This small molecule binds to this protein.
Small molecule (SMILES): CC(=O)COc1cc2cc(c1)C(=O)N[C@H]([C@H](O)CNCc1cccc(C(C)C)c1)Cc1cccc(c1)OCCCCO2

Sequence of chain 1.B:
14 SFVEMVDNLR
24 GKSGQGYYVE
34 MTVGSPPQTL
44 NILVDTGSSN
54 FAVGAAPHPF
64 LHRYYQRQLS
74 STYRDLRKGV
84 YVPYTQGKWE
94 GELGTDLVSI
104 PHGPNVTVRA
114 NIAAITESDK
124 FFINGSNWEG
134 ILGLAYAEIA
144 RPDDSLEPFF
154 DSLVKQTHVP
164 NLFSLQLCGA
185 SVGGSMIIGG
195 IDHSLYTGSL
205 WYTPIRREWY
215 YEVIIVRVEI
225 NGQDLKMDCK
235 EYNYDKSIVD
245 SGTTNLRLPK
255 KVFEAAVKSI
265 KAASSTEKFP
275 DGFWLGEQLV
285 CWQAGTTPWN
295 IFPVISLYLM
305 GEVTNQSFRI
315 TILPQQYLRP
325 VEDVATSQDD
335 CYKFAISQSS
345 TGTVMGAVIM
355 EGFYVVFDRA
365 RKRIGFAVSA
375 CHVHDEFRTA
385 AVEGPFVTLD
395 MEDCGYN

Binding-site contacts:
Ligand atom C25 contacts residue THR248 of chain 1.B at 3.3 Å.
Ligand atom C47 contacts residue ASN249 of chain 1.B at 3.2 Å.
Ligand atom C45 contacts residue ASN249 of chain 1.B at 3.7 Å.
Ligand atom C32 contacts residue GLN89 of chain 1.B at 3.6 Å.
Ligand atom C5 contacts residue ASP48 of chain 1.B at 3.6 Å.
Ligand atom O46 contacts residue ASN249 of chain 1.B at 3.1 Å (h-bond).
Ligand atom O31 contacts residue GLN89 of chain 1.B at 3.6 Å.
Ligand atom C28 contacts residue GLN89 of chain 1.B at 3.4 Å.
Ligand atom C57 contacts residue ASP244 of chain 1.B at 3.4 Å.
Ligand atom C9 contacts residue GLY246 of chain 1.B at 3.3 Å.
Ligand atom C77 contacts residue VAL85 of chain 1.B at 3.6 Å (hydrophobic).
Ligand atom C5 contacts residue GLY246 of chain 1.B at 3.7 Å.
Ligand atom O55 contacts residue GLY50 of chain 1.B at 3.5 Å (h-bond).
Ligand atom C33 contacts residue GLY246 of chain 1.B at 3.4 Å.
Ligand atom C39 contacts residue GLN89 of chain 1.B at 3.6 Å.
Ligand atom C71 contacts residue THR88 of chain 1.B at 3.5 Å.
Ligand atom C14 contacts residue GLN89 of chain 1.B at 3.2 Å.
Ligand atom O52 contacts residue THR88 of chain 1.B at 3.2 Å (h-bond).
Ligand atom N60 contacts residue ASP244 of chain 1.B at 2.7 Å (salt-bridge).
Ligand atom O52 contacts residue TYR87 of chain 1.B at 3.4 Å.
Ligand atom C62 contacts residue GLY50 of chain 1.B at 3.5 Å.
Ligand atom O55 contacts residue SER51 of chain 1.B at 3.5 Å.
Ligand atom O55 contacts residue TYR87 of chain 1.B at 3.4 Å.
Ligand atom N60 contacts residue GLY50 of chain 1.B at 3.0 Å (h-bond).
Ligand atom C73 contacts residue THR88 of chain 1.B at 3.1 Å.
Ligand atom C19 contacts residue LEU46 of chain 1.B at 3.6 Å (hydrophobic).
Ligand atom C16 contacts residue GLN89 of chain 1.B at 3.4 Å.
Ligand atom C3 contacts residue GLY246 of chain 1.B at 3.7 Å.
Ligand atom O55 contacts residue ASP48 of chain 1.B at 2.6 Å (salt-bridge).
Ligand atom C62 contacts residue ASP244 of chain 1.B at 3.4 Å.
Ligand atom O52 contacts residue GLN89 of chain 1.B at 3.0 Å (h-bond).
Ligand atom C53 contacts residue ASP48 of chain 1.B at 3.6 Å.
Ligand atom C9 contacts residue LEU46 of chain 1.B at 3.4 Å (hydrophobic).
Ligand atom C66 contacts residue GLY50 of chain 1.B at 3.3 Å.
Ligand atom C14 contacts residue PHE124 of chain 1.B at 3.6 Å (hydrophobic).
Ligand atom N1 contacts residue GLY246 of chain 1.B at 2.9 Å (h-bond).
Ligand atom C69 contacts residue PRO86 of chain 1.B at 3.4 Å (hydrophobic).
Ligand atom O18 contacts residue TRP131 of chain 1.B at 3.6 Å.
Ligand atom C22 contacts residue GLY29 of chain 1.B at 3.5 Å.
Ligand atom C22 contacts residue GLN28 of chain 1.B at 3.3 Å.